Binding-site contacts:
Ligand atom O5 contacts residue MET396 of chain 1.A at 3.7 Å.
Ligand atom C7 contacts residue ASN393 of chain 1.A at 3.4 Å.
Ligand atom C4 contacts residue ASN393 of chain 1.A at 4.2 Å.
Ligand atom C1 contacts residue ASN393 of chain 1.A at 1.4 Å.
Ligand atom C1 contacts residue MET396 of chain 1.A at 4.2 Å (hydrophobic).
Ligand atom C5 contacts residue SER395 of chain 1.A at 3.7 Å.
Ligand atom C5 contacts residue MET396 of chain 1.A at 4.5 Å (hydrophobic).
Ligand atom O7 contacts residue ASN393 of chain 1.A at 4.3 Å.
Ligand atom C3 contacts residue ASN393 of chain 1.A at 3.8 Å.
Ligand atom O6 contacts residue MET396 of chain 1.A at 4.2 Å.
Ligand atom C6 contacts residue MET396 of chain 1.A at 4.1 Å (hydrophobic).
Ligand atom O6 contacts residue SER395 of chain 1.A at 4.4 Å.
Ligand atom C1 contacts residue SER395 of chain 1.A at 4.3 Å.
Ligand atom O6 contacts residue GLU377 of chain 1.A at 4.2 Å.
Ligand atom O5 contacts residue SER395 of chain 1.A at 3.8 Å.
Ligand atom C6 contacts residue SER395 of chain 1.A at 3.4 Å.
Ligand atom C8 contacts residue ASN393 of chain 1.A at 3.5 Å.
Ligand atom O5 contacts residue ASN393 of chain 1.A at 2.3 Å (h-bond).
Ligand atom C5 contacts residue ASN393 of chain 1.A at 3.6 Å.
Ligand atom C2 contacts residue ASN393 of chain 1.A at 2.4 Å.
Ligand atom C6 contacts residue PRO397 of chain 1.A at 4.5 Å (hydrophobic).
Ligand atom N2 contacts residue ASN393 of chain 1.A at 2.9 Å (h-bond).

Sequence of chain 1.A:
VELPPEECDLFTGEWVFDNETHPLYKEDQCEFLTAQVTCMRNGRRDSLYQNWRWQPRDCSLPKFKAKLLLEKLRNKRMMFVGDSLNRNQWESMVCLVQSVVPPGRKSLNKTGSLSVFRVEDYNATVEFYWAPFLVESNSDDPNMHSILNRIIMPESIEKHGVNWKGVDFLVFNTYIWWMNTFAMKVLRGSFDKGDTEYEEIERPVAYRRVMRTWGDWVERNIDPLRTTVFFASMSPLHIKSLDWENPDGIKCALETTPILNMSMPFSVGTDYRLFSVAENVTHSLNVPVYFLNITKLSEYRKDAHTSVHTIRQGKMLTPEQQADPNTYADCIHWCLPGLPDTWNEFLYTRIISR

A protein and the small-molecule ligand that binds it are described below.
Small molecule (SMILES): CC(=O)N[C@@H]1[C@@H](O)[C@H](O)[C@@H](CO)O[C@H]1O